Binding-site contacts:
Ligand atom N3 contacts residue PHE103 of chain 1.B at 3.5 Å.
Ligand atom C20 contacts residue THR101 of chain 1.B at 3.5 Å.
Ligand atom C18 contacts residue ILE99 of chain 1.B at 3.5 Å (hydrophobic).
Ligand atom C6 contacts residue LEU34 of chain 1.B at 3.5 Å (hydrophobic).
Ligand atom C5 contacts residue LEU34 of chain 1.B at 3.7 Å (hydrophobic).
Ligand atom O29 contacts residue ALA166 of chain 1.B at 3.3 Å.
Ligand atom C53 contacts residue ASP167 of chain 1.B at 3.2 Å.
Ligand atom C19 contacts residue THR101 of chain 1.B at 3.4 Å.
Ligand atom C46 contacts residue ILE79 of chain 1.B at 3.5 Å (hydrophobic).
Ligand atom N21 contacts residue GLU72 of chain 1.B at 2.9 Å (salt-bridge).
Ligand atom C54 contacts residue HIS147 of chain 1.B at 3.4 Å.
Ligand atom C1 contacts residue LEU34 of chain 1.B at 3.6 Å (hydrophobic).
Ligand atom C16 contacts residue GLU72 of chain 1.B at 3.4 Å.
Ligand atom C2 contacts residue MET104 of chain 1.B at 3.4 Å (hydrophobic).
Ligand atom C11 contacts residue PHE168 of chain 1.B at 3.3 Å (hydrophobic).
Ligand atom C25 contacts residue ASP167 of chain 1.B at 3.5 Å.
Ligand atom N51 contacts residue HIS147 of chain 1.B at 3.3 Å (h-bond).
Ligand atom O29 contacts residue ASP167 of chain 1.B at 2.9 Å (salt-bridge).
Ligand atom N21 contacts residue ASP167 of chain 1.B at 3.7 Å.
Ligand atom N51 contacts residue ILE146 of chain 1.B at 2.8 Å (h-bond).
Ligand atom C12 contacts residue PHE168 of chain 1.B at 3.6 Å (hydrophobic).
Ligand atom C52 contacts residue ASP167 of chain 1.B at 3.0 Å.
Ligand atom C52 contacts residue HIS147 of chain 1.B at 3.3 Å.
Ligand atom C54 contacts residue ILE146 of chain 1.B at 3.1 Å (hydrophobic).
Ligand atom N21 contacts residue MET76 of chain 1.B at 3.4 Å (h-bond).
Ligand atom C14 contacts residue THR101 of chain 1.B at 3.4 Å.
Ligand atom C16 contacts residue MET76 of chain 1.B at 3.7 Å (hydrophobic).
Ligand atom N3 contacts residue MET104 of chain 1.B at 3.1 Å (h-bond).
Ligand atom C2 contacts residue PHE103 of chain 1.B at 3.7 Å (hydrophobic).
Ligand atom O29 contacts residue VAL85 of chain 1.B at 3.3 Å.
Ligand atom N13 contacts residue THR101 of chain 1.B at 3.0 Å (h-bond).
Ligand atom C22 contacts residue ASP167 of chain 1.B at 3.5 Å.
Ligand atom C29 contacts residue MET76 of chain 1.B at 3.7 Å (hydrophobic).
Ligand atom C17 contacts residue GLU72 of chain 1.B at 3.1 Å.
Ligand atom C50 contacts residue ILE146 of chain 1.B at 3.2 Å (hydrophobic).
Ligand atom C49 contacts residue ILE146 of chain 1.B at 3.6 Å (hydrophobic).
Ligand atom C29 contacts residue GLU72 of chain 1.B at 3.4 Å.
Ligand atom C17 contacts residue MET76 of chain 1.B at 3.6 Å (hydrophobic).
Ligand atom N10 contacts residue PHE168 of chain 1.B at 3.4 Å.
Ligand atom C18 contacts residue LYS57 of chain 1.B at 3.6 Å.

This protein binds this small molecule.
Small molecule (SMILES): Cc1ccc(NC(=O)c2ccc(CN3CCN(C)CC3)cc2)cc1Nc1nccc(-c2cccnc2)n1

Sequence of chain 1.B:
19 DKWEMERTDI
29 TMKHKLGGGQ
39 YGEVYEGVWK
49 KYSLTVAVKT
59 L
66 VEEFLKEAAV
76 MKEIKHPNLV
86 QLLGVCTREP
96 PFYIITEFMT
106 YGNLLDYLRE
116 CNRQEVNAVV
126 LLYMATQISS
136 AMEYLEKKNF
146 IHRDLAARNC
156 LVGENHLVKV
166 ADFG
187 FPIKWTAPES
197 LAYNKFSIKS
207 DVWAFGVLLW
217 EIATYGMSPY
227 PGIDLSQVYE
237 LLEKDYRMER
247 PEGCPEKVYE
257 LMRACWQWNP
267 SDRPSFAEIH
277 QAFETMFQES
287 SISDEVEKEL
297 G